Binding-site contacts:
Ligand atom CA contacts residue SER142 of chain 1.A at 3.3 Å.
Ligand atom N contacts residue THR91 of chain 1.A at 2.8 Å (h-bond).
Ligand atom N contacts residue TYR220 of chain 1.A at 3.7 Å.
Ligand atom N contacts residue SER142 of chain 1.A at 4.1 Å.
Ligand atom CD contacts residue LEU138 of chain 1.A at 4.1 Å (hydrophobic).
Ligand atom CA contacts residue THR91 of chain 1.A at 3.4 Å.
Ligand atom OXT contacts residue ARG96 of chain 1.A at 2.8 Å (salt-bridge).
Ligand atom C contacts residue SER142 of chain 1.A at 3.4 Å.
Ligand atom C contacts residue THR91 of chain 1.A at 3.6 Å.
Ligand atom CB contacts residue GLU193 of chain 1.A at 4.0 Å.
Ligand atom OXT contacts residue TYR61 of chain 1.A at 3.4 Å.
Ligand atom OE1 contacts residue THR143 of chain 1.A at 3.2 Å (h-bond).
Ligand atom OE1 contacts residue GLY141 of chain 1.A at 3.7 Å.
Ligand atom CG contacts residue GLU193 of chain 1.A at 3.6 Å.
Ligand atom O contacts residue THR91 of chain 1.A at 2.9 Å (h-bond).
Ligand atom O contacts residue LEU90 of chain 1.A at 3.6 Å.
Ligand atom N contacts residue PRO89 of chain 1.A at 2.9 Å (h-bond).
Ligand atom CB contacts residue LEU138 of chain 1.A at 4.2 Å (hydrophobic).
Ligand atom C contacts residue ARG96 of chain 1.A at 3.5 Å.
Ligand atom O contacts residue PRO89 of chain 1.A at 3.7 Å.
Ligand atom CA contacts residue PRO89 of chain 1.A at 4.1 Å (hydrophobic).
Ligand atom OXT contacts residue GLY141 of chain 1.A at 3.3 Å.
Ligand atom N contacts residue TYR61 of chain 1.A at 4.1 Å.
Ligand atom CD contacts residue GLU193 of chain 1.A at 4.0 Å.
Ligand atom CA contacts residue TYR61 of chain 1.A at 4.1 Å (hydrophobic).
Ligand atom OXT contacts residue SER142 of chain 1.A at 2.9 Å (h-bond).
Ligand atom C contacts residue TYR61 of chain 1.A at 3.7 Å (hydrophobic).
Ligand atom O contacts residue TYR61 of chain 1.A at 3.5 Å.
Ligand atom OE1 contacts residue SER142 of chain 1.A at 3.3 Å (h-bond).
Ligand atom C contacts residue PRO89 of chain 1.A at 4.3 Å (hydrophobic).
Ligand atom CD contacts residue THR143 of chain 1.A at 3.3 Å.
Ligand atom O contacts residue ARG96 of chain 1.A at 2.9 Å (salt-bridge).
Ligand atom OE2 contacts residue GLU193 of chain 1.A at 3.7 Å.
Ligand atom CG contacts residue LEU138 of chain 1.A at 3.9 Å (hydrophobic).
Ligand atom O contacts residue SER142 of chain 1.A at 4.0 Å.
Ligand atom CB contacts residue TYR61 of chain 1.A at 3.6 Å (hydrophobic).
Ligand atom N contacts residue GLU193 of chain 1.A at 2.7 Å (salt-bridge).
Ligand atom CA contacts residue GLU193 of chain 1.A at 3.3 Å.
Ligand atom OE1 contacts residue LEU138 of chain 1.A at 4.3 Å.
Ligand atom OE2 contacts residue THR143 of chain 1.A at 2.7 Å (h-bond).

The small molecule below binds the protein below.
Small molecule (SMILES): N[C@@H](CCC(=O)O)C(=O)O

Sequence of chain 1.A:
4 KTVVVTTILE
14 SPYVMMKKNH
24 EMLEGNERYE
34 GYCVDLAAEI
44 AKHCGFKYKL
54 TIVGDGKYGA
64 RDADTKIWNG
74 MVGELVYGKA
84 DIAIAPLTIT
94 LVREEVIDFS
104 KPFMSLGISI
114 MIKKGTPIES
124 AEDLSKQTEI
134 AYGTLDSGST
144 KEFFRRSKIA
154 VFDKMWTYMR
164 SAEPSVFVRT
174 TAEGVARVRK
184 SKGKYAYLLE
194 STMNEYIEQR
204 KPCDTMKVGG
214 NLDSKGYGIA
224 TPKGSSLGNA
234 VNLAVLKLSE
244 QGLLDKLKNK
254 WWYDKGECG